Sequence of chain 5.E:
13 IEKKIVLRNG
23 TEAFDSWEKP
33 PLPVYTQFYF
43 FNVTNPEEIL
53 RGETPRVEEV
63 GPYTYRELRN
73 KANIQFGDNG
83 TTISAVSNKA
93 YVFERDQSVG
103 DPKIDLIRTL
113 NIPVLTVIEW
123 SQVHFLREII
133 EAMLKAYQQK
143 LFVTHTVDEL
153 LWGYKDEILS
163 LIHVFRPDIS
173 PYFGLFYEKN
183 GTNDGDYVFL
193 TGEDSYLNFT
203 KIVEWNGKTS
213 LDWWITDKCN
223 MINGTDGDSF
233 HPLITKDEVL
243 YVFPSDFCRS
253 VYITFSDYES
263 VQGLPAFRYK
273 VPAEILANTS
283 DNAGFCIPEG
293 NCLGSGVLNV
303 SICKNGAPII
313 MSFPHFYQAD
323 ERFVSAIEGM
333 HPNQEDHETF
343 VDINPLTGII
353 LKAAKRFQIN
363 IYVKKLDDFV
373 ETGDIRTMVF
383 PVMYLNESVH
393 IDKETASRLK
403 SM

This small molecule binds to this protein.
Small molecule (SMILES): CC(=O)N[C@@H]1[C@@H](O)[C@H](O)[C@@H](CO)O[C@H]1O

Binding-site contacts:
Ligand atom C5 contacts residue ASN21 of chain 5.E at 3.3 Å.
Ligand atom N2 contacts residue ASN21 of chain 5.E at 3.3 Å (h-bond).
Ligand atom C4 contacts residue ASN21 of chain 5.E at 3.8 Å.
Ligand atom O7 contacts residue ASN21 of chain 5.E at 4.0 Å.
Ligand atom C7 contacts residue ASN21 of chain 5.E at 4.0 Å.
Ligand atom C1 contacts residue ASN21 of chain 5.E at 1.4 Å.
Ligand atom O5 contacts residue ASN21 of chain 5.E at 2.5 Å (h-bond).
Ligand atom C2 contacts residue ASN21 of chain 5.E at 2.5 Å.
Ligand atom C6 contacts residue ASN21 of chain 5.E at 3.3 Å.
Ligand atom O6 contacts residue ASN21 of chain 5.E at 4.3 Å.
Ligand atom C3 contacts residue ASN21 of chain 5.E at 3.7 Å.